This small molecule binds to this protein.
Small molecule (SMILES): Cc1cn([C@H]2C[C@H](O)[C@@H](CO[P](=O)(O)O[P](=O)(O)O[C@H]3O[C@H](C)[C@H](O)[C@H](N)[C@H]3O)O2)c(=O)[nH]c1=O

Sequence of chain 1.B:
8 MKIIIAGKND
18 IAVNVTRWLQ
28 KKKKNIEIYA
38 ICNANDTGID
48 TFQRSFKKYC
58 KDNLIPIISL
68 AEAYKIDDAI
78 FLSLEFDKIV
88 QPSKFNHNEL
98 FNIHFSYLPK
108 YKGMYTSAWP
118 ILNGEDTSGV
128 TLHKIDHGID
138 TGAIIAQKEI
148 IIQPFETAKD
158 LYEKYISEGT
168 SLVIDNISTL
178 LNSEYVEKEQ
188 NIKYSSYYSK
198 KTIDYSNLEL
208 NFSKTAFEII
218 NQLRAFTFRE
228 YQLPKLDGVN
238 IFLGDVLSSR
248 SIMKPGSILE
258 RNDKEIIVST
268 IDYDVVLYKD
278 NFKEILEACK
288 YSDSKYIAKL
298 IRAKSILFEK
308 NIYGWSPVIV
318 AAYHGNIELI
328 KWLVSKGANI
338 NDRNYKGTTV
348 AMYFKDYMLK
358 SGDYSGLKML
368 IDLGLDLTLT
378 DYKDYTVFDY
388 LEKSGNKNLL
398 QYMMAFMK

Binding-site contacts:
Ligand atom N3 contacts residue TYR320 of chain 1.B at 3.4 Å.
Ligand atom C6 contacts residue TRP312 of chain 1.B at 3.2 Å (hydrophobic).
Ligand atom N3 contacts residue TRP312 of chain 1.B at 3.6 Å.
Ligand atom O1A contacts residue ASN341 of chain 1.B at 3.7 Å.
Ligand atom O4 contacts residue TYR320 of chain 1.B at 3.7 Å.
Ligand atom O2B contacts residue ASN341 of chain 1.B at 2.7 Å (h-bond).
Ligand atom O4Q contacts residue ASP353 of chain 1.B at 2.7 Å (salt-bridge).
Ligand atom C4 contacts residue TYR320 of chain 1.B at 3.3 Å (hydrophobic).
Ligand atom O2B contacts residue THR345 of chain 1.B at 2.7 Å (h-bond).
Ligand atom O2B contacts residue TYR350 of chain 1.B at 3.8 Å.
Ligand atom C2 contacts residue TYR320 of chain 1.B at 3.5 Å (hydrophobic).
Ligand atom O2A contacts residue ASN341 of chain 1.B at 2.8 Å (h-bond).
Ligand atom O2B contacts residue LYS343 of chain 1.B at 3.4 Å.
Ligand atom O4' contacts residue TRP312 of chain 1.B at 3.4 Å.
Ligand atom O3B contacts residue THR345 of chain 1.B at 3.4 Å (h-bond).
Ligand atom O1B contacts residue LYS343 of chain 1.B at 3.3 Å (salt-bridge).
Ligand atom O5' contacts residue TRP312 of chain 1.B at 3.6 Å (h-bond).
Ligand atom C5 contacts residue TRP312 of chain 1.B at 3.4 Å (hydrophobic).
Ligand atom C6Q contacts residue ASP353 of chain 1.B at 3.1 Å.
Ligand atom N1 contacts residue TRP312 of chain 1.B at 3.5 Å.
Ligand atom C2' contacts residue TYR320 of chain 1.B at 3.3 Å (hydrophobic).
Ligand atom C4Q contacts residue ASP353 of chain 1.B at 3.7 Å.
Ligand atom C5M contacts residue TRP312 of chain 1.B at 3.5 Å (hydrophobic).
Ligand atom C6 contacts residue TYR320 of chain 1.B at 3.8 Å (hydrophobic).
Ligand atom O4 contacts residue HIS321 of chain 1.B at 3.3 Å.
Ligand atom C4 contacts residue TRP312 of chain 1.B at 3.6 Å (hydrophobic).
Ligand atom C5 contacts residue TYR320 of chain 1.B at 3.5 Å (hydrophobic).
Ligand atom O2Q contacts residue TYR387 of chain 1.B at 3.8 Å.
Ligand atom N3Q contacts residue TYR387 of chain 1.B at 3.6 Å.
Ligand atom O4Q contacts residue LYS352 of chain 1.B at 3.7 Å.
Ligand atom O2A contacts residue TRP312 of chain 1.B at 2.9 Å (h-bond).
Ligand atom C6Q contacts residue TYR320 of chain 1.B at 3.8 Å (hydrophobic).
Ligand atom C5M contacts residue TYR350 of chain 1.B at 3.8 Å (hydrophobic).
Ligand atom PA contacts residue TRP312 of chain 1.B at 3.8 Å.
Ligand atom N1 contacts residue TYR320 of chain 1.B at 3.6 Å.
Ligand atom PB contacts residue THR345 of chain 1.B at 3.6 Å.
Ligand atom O2A contacts residue TYR350 of chain 1.B at 2.5 Å (h-bond).
Ligand atom C2 contacts residue TRP312 of chain 1.B at 3.6 Å (hydrophobic).
Ligand atom PA contacts residue TYR350 of chain 1.B at 3.8 Å.
Ligand atom PA contacts residue ASN341 of chain 1.B at 3.5 Å.